A protein and the small-molecule ligand that binds it are described below.
Small molecule (SMILES): CC(=O)N[C@H]1[C@H](O[C@H]2[C@H](O)[C@@H](NC(C)=O)CO[C@@H]2CO)O[C@H](CO)[C@@H](O[C@H]2O[C@H](CO)[C@@H](O)[C@H](O)[C@@H]2O)[C@@H]1O

Sequence of chain 1.B:
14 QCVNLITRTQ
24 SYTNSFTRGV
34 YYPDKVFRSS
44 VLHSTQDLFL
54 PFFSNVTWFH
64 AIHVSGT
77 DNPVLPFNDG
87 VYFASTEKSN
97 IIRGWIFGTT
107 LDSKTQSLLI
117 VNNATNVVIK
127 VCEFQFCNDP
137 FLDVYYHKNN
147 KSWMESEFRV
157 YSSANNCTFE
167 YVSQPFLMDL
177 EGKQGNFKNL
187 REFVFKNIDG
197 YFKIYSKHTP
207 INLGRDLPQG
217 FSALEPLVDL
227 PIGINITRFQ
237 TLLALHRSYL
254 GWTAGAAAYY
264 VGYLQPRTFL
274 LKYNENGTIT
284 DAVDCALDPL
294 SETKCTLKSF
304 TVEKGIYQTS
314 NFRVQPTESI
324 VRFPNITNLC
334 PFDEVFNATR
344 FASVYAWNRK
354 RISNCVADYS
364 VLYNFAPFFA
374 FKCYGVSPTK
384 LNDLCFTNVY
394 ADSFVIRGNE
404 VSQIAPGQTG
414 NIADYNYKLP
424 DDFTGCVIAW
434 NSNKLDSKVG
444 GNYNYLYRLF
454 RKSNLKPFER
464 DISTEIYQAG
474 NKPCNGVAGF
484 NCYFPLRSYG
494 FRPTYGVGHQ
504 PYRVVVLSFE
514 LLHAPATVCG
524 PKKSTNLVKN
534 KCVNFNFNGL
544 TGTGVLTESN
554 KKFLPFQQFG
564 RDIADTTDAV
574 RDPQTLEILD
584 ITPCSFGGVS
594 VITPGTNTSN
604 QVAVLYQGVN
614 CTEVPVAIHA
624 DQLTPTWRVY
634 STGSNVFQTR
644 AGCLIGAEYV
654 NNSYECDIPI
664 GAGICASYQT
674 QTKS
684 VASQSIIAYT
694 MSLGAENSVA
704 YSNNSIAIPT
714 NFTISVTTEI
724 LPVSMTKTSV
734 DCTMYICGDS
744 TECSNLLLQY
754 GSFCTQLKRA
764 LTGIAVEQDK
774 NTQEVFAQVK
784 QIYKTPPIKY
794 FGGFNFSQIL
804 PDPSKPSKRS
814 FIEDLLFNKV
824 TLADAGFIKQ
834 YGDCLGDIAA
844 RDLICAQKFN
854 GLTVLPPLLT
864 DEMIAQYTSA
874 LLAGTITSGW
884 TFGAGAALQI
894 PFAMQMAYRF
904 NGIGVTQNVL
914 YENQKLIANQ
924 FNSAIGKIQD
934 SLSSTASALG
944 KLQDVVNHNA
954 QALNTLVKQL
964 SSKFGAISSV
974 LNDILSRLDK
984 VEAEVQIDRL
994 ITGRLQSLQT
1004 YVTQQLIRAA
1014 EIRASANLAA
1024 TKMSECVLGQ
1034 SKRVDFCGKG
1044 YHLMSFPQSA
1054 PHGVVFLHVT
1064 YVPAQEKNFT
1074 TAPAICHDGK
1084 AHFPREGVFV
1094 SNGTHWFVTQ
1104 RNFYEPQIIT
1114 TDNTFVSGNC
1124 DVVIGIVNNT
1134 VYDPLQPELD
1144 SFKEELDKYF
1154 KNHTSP

Binding-site contacts:
Ligand atom N2 contacts residue ASN122 of chain 1.B at 4.3 Å.
Ligand atom O5 contacts residue ASN119 of chain 1.B at 2.3 Å (h-bond).
Ligand atom C3 contacts residue ASN119 of chain 1.B at 3.8 Å.
Ligand atom C3 contacts residue ASN122 of chain 1.B at 3.6 Å.
Ligand atom C4 contacts residue ASN122 of chain 1.B at 4.1 Å.
Ligand atom C7 contacts residue ASN119 of chain 1.B at 3.6 Å.
Ligand atom C8 contacts residue VAL124 of chain 1.B at 3.8 Å (hydrophobic).
Ligand atom O6 contacts residue VAL124 of chain 1.B at 3.7 Å.
Ligand atom C6 contacts residue VAL124 of chain 1.B at 4.0 Å (hydrophobic).
Ligand atom C8 contacts residue ASN119 of chain 1.B at 4.1 Å.
Ligand atom N2 contacts residue ASN119 of chain 1.B at 3.0 Å (h-bond).
Ligand atom C5 contacts residue ASN119 of chain 1.B at 3.7 Å.
Ligand atom O7 contacts residue VAL168 of chain 1.B at 3.9 Å.
Ligand atom C7 contacts residue VAL168 of chain 1.B at 4.5 Å (hydrophobic).
Ligand atom C7 contacts residue VAL124 of chain 1.B at 4.5 Å (hydrophobic).
Ligand atom C4 contacts residue ASN119 of chain 1.B at 4.2 Å.
Ligand atom C5 contacts residue ASN122 of chain 1.B at 3.8 Å.
Ligand atom C1 contacts residue ASN122 of chain 1.B at 3.6 Å.
Ligand atom O5 contacts residue ASN122 of chain 1.B at 4.1 Å.
Ligand atom C2 contacts residue ASN119 of chain 1.B at 2.5 Å.
Ligand atom O7 contacts residue ASN119 of chain 1.B at 3.9 Å.
Ligand atom N2 contacts residue THR121 of chain 1.B at 3.0 Å (h-bond).
Ligand atom C7 contacts residue THR121 of chain 1.B at 3.9 Å.
Ligand atom C1 contacts residue ASN119 of chain 1.B at 1.4 Å.
Ligand atom C8 contacts residue VAL168 of chain 1.B at 4.2 Å (hydrophobic).
Ligand atom C8 contacts residue THR121 of chain 1.B at 3.7 Å.
Ligand atom C5 contacts residue VAL124 of chain 1.B at 4.3 Å (hydrophobic).
Ligand atom C2 contacts residue THR121 of chain 1.B at 3.9 Å.
Ligand atom C3 contacts residue THR121 of chain 1.B at 4.3 Å.
Ligand atom C8 contacts residue ALA120 of chain 1.B at 4.3 Å (hydrophobic).
Ligand atom C1 contacts residue THR121 of chain 1.B at 3.9 Å.
Ligand atom O4 contacts residue ASN122 of chain 1.B at 4.3 Å.
Ligand atom C2 contacts residue ASN122 of chain 1.B at 4.1 Å.